Binding-site contacts:
Ligand atom C4T contacts residue LYS28 of chain 1.A at 3.9 Å.
Ligand atom C5 contacts residue HIS156 of chain 1.A at 3.8 Å.
Ligand atom O5' contacts residue HIS156 of chain 1.A at 2.8 Å (h-bond).
Ligand atom N3T contacts residue TRP34 of chain 1.A at 3.9 Å.
Ligand atom N1 contacts residue ARG95 of chain 1.A at 3.4 Å (salt-bridge).
Ligand atom N1T contacts residue TRP34 of chain 1.A at 3.8 Å.
Ligand atom C8 contacts residue HIS156 of chain 1.A at 3.4 Å.
Ligand atom N11 contacts residue TRP34 of chain 1.A at 3.5 Å.
Ligand atom N4T contacts residue LYS28 of chain 1.A at 3.0 Å (salt-bridge).
Ligand atom N6 contacts residue CYS89 of chain 1.A at 3.5 Å (h-bond).
Ligand atom N3T contacts residue MET27 of chain 1.A at 3.0 Å (h-bond).
Ligand atom N6 contacts residue ALA137 of chain 1.A at 3.6 Å.
Ligand atom C2 contacts residue ASP139 of chain 1.A at 3.7 Å.
Ligand atom N6 contacts residue ASN97 of chain 1.A at 3.0 Å (h-bond).
Ligand atom C5' contacts residue VAL155 of chain 1.A at 3.5 Å (hydrophobic).
Ligand atom C4' contacts residue TRP34 of chain 1.A at 3.7 Å (hydrophobic).
Ligand atom O2T contacts residue LYS28 of chain 1.A at 3.8 Å.
Ligand atom N9 contacts residue HIS156 of chain 1.A at 3.6 Å.
Ligand atom C2 contacts residue VAL155 of chain 1.A at 3.6 Å (hydrophobic).
Ligand atom O4' contacts residue VAL155 of chain 1.A at 3.8 Å.
Ligand atom N3T contacts residue LYS28 of chain 1.A at 3.1 Å (salt-bridge).
Ligand atom N10 contacts residue TRP34 of chain 1.A at 3.8 Å.
Ligand atom C6 contacts residue ALA137 of chain 1.A at 3.5 Å (hydrophobic).
Ligand atom N1 contacts residue ALA137 of chain 1.A at 3.5 Å.
Ligand atom C6 contacts residue ARG95 of chain 1.A at 3.7 Å.
Ligand atom C2' contacts residue HIS156 of chain 1.A at 3.8 Å.
Ligand atom C4 contacts residue HIS156 of chain 1.A at 3.8 Å.
Ligand atom N1 contacts residue ASN97 of chain 1.A at 3.0 Å (h-bond).
Ligand atom O2T contacts residue MET27 of chain 1.A at 2.8 Å (h-bond).
Ligand atom N6 contacts residue ARG95 of chain 1.A at 3.8 Å.
Ligand atom C13 contacts residue TRP34 of chain 1.A at 3.6 Å (hydrophobic).
Ligand atom C2T contacts residue MET27 of chain 1.A at 3.2 Å (hydrophobic).
Ligand atom N7 contacts residue HIS156 of chain 1.A at 3.4 Å.
Ligand atom C5' contacts residue HIS156 of chain 1.A at 3.4 Å.
Ligand atom C2T contacts residue TRP34 of chain 1.A at 3.7 Å (hydrophobic).
Ligand atom C6 contacts residue ASN97 of chain 1.A at 3.8 Å.
Ligand atom C2 contacts residue ASN97 of chain 1.A at 3.8 Å.
Ligand atom C1' contacts residue HIS156 of chain 1.A at 3.8 Å.
Ligand atom O4' contacts residue HIS156 of chain 1.A at 3.4 Å (h-bond).
Ligand atom N12 contacts residue TRP34 of chain 1.A at 3.4 Å.

The small molecule below binds the protein below.
Small molecule (SMILES): Nc1ccn(Cc2cn([C@H]3[C@@H](O)[C@H](n4cnc5c(N)ncnc54)O[C@@H]3CO)nn2)c(=O)n1

Sequence of chain 1.A:
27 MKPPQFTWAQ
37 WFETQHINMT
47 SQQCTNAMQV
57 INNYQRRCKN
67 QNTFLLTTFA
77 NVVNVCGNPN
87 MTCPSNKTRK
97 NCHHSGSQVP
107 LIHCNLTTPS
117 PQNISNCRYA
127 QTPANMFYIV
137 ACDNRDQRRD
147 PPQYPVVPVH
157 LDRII